Binding-site contacts:
Ligand atom C2 contacts residue LEU44 of chain 2.A at 3.2 Å (hydrophobic).
Ligand atom O2A contacts residue HIS109 of chain 2.A at 3.5 Å (h-bond).
Ligand atom PA contacts residue MN1 of chain 2.D at 3.3 Å.
Ligand atom O1G contacts residue MN1 of chain 2.E at 1.9 Å.
Ligand atom PG contacts residue MN1 of chain 2.E at 3.4 Å.
Ligand atom O3' contacts residue TYR209 of chain 2.A at 3.5 Å.
Ligand atom O4' contacts residue ARG58 of chain 2.A at 3.1 Å (salt-bridge).
Ligand atom O3G contacts residue ARG260 of chain 2.A at 2.9 Å (salt-bridge).
Ligand atom O2G contacts residue LYS206 of chain 2.A at 3.6 Å.
Ligand atom C3' contacts residue ASP213 of chain 2.A at 3.4 Å.
Ligand atom PB contacts residue MN1 of chain 2.E at 3.4 Å.
Ligand atom O2G contacts residue TYR209 of chain 2.A at 2.5 Å (h-bond).
Ligand atom O1G contacts residue LYS206 of chain 2.A at 3.2 Å (salt-bridge).
Ligand atom O2G contacts residue ARG260 of chain 2.A at 2.9 Å (salt-bridge).
Ligand atom O5' contacts residue HIS109 of chain 2.A at 2.8 Å (h-bond).
Ligand atom O2A contacts residue HIS104 of chain 2.A at 3.0 Å (h-bond).
Ligand atom O2A contacts residue HIS127 of chain 2.A at 3.0 Å (h-bond).
Ligand atom N3A contacts residue ASP205 of chain 2.A at 2.8 Å (salt-bridge).
Ligand atom O3' contacts residue GLN43 of chain 2.A at 2.9 Å (h-bond).
Ligand atom O1A contacts residue ARG58 of chain 2.A at 2.9 Å (salt-bridge).
Ligand atom O1A contacts residue ASP205 of chain 2.A at 3.3 Å (salt-bridge).
Ligand atom N6 contacts residue TYR268 of chain 2.A at 3.3 Å (h-bond).
Ligand atom C6 contacts residue TYR268 of chain 2.A at 3.2 Å (hydrophobic).
Ligand atom O1B contacts residue MN1 of chain 2.E at 2.2 Å.
Ligand atom O1A contacts residue FE1 of chain 2.C at 2.2 Å.
Ligand atom O4' contacts residue HIS109 of chain 2.A at 3.2 Å.
Ligand atom O1A contacts residue HIS61 of chain 2.A at 3.3 Å (h-bond).
Ligand atom O3' contacts residue ASP213 of chain 2.A at 2.7 Å (salt-bridge).
Ligand atom O2A contacts residue MN1 of chain 2.D at 2.1 Å.
Ligand atom C2 contacts residue TYR268 of chain 2.A at 3.6 Å (hydrophobic).
Ligand atom O1B contacts residue ASP205 of chain 2.A at 3.6 Å (salt-bridge).
Ligand atom O2B contacts residue HIS109 of chain 2.A at 3.1 Å (h-bond).
Ligand atom O1A contacts residue ASP101 of chain 2.A at 3.1 Å (salt-bridge).
Ligand atom PA contacts residue ARG58 of chain 2.A at 3.6 Å.
Ligand atom PA contacts residue FE1 of chain 2.C at 3.2 Å.
Ligand atom N1 contacts residue TYR268 of chain 2.A at 2.9 Å (h-bond).
Ligand atom C4' contacts residue ARG58 of chain 2.A at 3.4 Å.
Ligand atom C8 contacts residue HIS109 of chain 2.A at 3.2 Å.
Ligand atom C2' contacts residue TYR268 of chain 2.A at 3.6 Å (hydrophobic).
Ligand atom O2A contacts residue ASP101 of chain 2.A at 3.2 Å (salt-bridge).

Sequence of chain 2.A:
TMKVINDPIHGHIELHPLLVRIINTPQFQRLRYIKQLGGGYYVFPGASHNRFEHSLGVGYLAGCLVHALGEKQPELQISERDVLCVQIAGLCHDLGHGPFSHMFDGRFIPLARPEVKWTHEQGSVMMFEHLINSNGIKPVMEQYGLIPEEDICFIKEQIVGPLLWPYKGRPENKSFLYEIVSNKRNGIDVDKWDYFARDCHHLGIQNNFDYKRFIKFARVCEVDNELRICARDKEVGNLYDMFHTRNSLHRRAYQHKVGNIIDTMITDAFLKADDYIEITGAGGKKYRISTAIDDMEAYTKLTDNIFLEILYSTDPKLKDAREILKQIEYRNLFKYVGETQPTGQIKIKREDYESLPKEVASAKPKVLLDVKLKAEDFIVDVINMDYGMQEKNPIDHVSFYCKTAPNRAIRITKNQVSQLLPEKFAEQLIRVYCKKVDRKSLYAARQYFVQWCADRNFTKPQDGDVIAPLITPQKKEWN

This small molecule binds to this protein.
Small molecule (SMILES): Nc1ncnc2c1ncn2[C@H]1C[C@H](O)[C@@H](CO[P](=O)(O)N[P](=O)(O)OP(=O)(O)O)O1